Binding-site contacts:
Ligand atom O6 contacts residue GLN900 of chain 1.C at 4.1 Å.
Ligand atom O7 contacts residue ASN691 of chain 1.C at 3.7 Å.
Ligand atom C1 contacts residue ASN691 of chain 1.C at 1.6 Å.
Ligand atom C8 contacts residue LEU896 of chain 1.C at 3.9 Å (hydrophobic).
Ligand atom C4 contacts residue ASN691 of chain 1.C at 4.4 Å.
Ligand atom O7 contacts residue GLN1045 of chain 1.C at 4.2 Å.
Ligand atom N2 contacts residue ASN691 of chain 1.C at 3.2 Å (h-bond).
Ligand atom C5 contacts residue LEU896 of chain 1.C at 4.3 Å (hydrophobic).
Ligand atom C2 contacts residue ASN691 of chain 1.C at 2.7 Å.
Ligand atom O5 contacts residue ASN691 of chain 1.C at 2.4 Å (h-bond).
Ligand atom O4 contacts residue LEU896 of chain 1.C at 4.5 Å.
Ligand atom C7 contacts residue ASN691 of chain 1.C at 3.6 Å.
Ligand atom C3 contacts residue ASN691 of chain 1.C at 4.0 Å.
Ligand atom C5 contacts residue ASN691 of chain 1.C at 3.7 Å.
Ligand atom C1 contacts residue LEU896 of chain 1.C at 4.5 Å (hydrophobic).
Ligand atom C7 contacts residue LEU896 of chain 1.C at 4.1 Å (hydrophobic).
Ligand atom O7 contacts residue LEU896 of chain 1.C at 3.8 Å.

The small molecule below binds the protein below.
Small molecule (SMILES): CC(=O)N[C@H]1[C@H](O[C@H]2[C@H](O)[C@@H](NC(C)=O)CO[C@@H]2CO)O[C@H](CO)[C@@H](O)[C@@H]1O

Sequence of chain 1.C:
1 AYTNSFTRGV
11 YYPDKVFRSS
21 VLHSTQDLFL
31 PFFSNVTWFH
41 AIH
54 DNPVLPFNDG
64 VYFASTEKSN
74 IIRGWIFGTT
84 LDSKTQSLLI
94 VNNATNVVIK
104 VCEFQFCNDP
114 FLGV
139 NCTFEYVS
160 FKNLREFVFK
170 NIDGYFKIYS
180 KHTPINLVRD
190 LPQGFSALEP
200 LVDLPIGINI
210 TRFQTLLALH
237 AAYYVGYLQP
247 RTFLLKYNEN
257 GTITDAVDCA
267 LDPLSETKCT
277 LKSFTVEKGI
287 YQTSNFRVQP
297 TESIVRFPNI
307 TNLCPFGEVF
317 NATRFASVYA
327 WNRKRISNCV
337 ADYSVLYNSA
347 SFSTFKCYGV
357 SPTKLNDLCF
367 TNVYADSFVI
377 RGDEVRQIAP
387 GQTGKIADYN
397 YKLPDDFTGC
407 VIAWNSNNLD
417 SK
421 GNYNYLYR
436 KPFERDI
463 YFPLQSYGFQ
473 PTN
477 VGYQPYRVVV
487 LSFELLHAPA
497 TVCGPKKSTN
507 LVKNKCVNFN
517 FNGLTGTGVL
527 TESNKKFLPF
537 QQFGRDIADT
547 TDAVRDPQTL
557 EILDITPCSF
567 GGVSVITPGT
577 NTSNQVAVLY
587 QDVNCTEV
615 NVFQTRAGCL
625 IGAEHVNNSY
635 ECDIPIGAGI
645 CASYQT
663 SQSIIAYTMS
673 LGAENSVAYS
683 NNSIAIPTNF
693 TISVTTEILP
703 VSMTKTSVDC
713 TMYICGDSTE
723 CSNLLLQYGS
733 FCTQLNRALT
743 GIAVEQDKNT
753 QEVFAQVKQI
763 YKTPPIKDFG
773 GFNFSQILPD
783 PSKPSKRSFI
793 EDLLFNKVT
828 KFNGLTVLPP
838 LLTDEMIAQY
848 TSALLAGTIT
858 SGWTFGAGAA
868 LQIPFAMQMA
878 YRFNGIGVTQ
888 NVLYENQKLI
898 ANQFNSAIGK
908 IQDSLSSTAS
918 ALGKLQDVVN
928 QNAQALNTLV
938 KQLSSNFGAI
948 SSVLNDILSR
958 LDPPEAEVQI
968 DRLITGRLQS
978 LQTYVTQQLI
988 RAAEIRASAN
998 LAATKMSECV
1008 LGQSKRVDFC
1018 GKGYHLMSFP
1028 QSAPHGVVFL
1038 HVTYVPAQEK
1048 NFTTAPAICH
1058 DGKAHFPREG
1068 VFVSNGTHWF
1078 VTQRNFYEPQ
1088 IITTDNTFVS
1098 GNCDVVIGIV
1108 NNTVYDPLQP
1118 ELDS